This small molecule binds to this protein.
Small molecule (SMILES): N#Cc1ccc([C@H]2CCc3cncn32)c(F)c1

Sequence of chain 1.H:
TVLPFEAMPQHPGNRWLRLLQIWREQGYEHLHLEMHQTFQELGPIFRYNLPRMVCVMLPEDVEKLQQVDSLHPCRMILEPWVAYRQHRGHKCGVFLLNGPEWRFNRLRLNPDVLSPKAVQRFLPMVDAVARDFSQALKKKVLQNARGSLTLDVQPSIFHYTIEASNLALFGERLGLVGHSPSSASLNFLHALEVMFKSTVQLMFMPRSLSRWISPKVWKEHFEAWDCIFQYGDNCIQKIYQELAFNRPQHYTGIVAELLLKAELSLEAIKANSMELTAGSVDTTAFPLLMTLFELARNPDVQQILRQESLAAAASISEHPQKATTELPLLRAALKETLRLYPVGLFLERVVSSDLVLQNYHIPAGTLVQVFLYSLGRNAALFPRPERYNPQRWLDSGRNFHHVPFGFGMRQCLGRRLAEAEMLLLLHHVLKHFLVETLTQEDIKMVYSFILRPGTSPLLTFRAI

Binding-site contacts:
Ligand atom C09 contacts residue TRP93 of chain 1.H at 3.7 Å (hydrophobic).
Ligand atom C14 contacts residue HEM1 of chain 1.BA at 3.2 Å.
Ligand atom C16 contacts residue HEM1 of chain 1.BA at 3.2 Å.
Ligand atom C10 contacts residue THR295 of chain 1.H at 3.8 Å.
Ligand atom F08 contacts residue GLY291 of chain 1.H at 3.6 Å.
Ligand atom C02 contacts residue ARG97 of chain 1.H at 3.9 Å.
Ligand atom F08 contacts residue PHE208 of chain 1.H at 3.2 Å.
Ligand atom C09 contacts residue ALA290 of chain 1.H at 3.9 Å (hydrophobic).
Ligand atom C02 contacts residue GLU287 of chain 1.H at 3.6 Å.
Ligand atom C07 contacts residue GLY291 of chain 1.H at 3.4 Å.
Ligand atom C02 contacts residue TRP237 of chain 1.H at 3.9 Å (hydrophobic).
Ligand atom C06 contacts residue TRP93 of chain 1.H at 4.0 Å (hydrophobic).
Ligand atom C14 contacts residue PHE107 of chain 1.H at 4.0 Å (hydrophobic).
Ligand atom C11 contacts residue PHE464 of chain 1.H at 3.7 Å (hydrophobic).
Ligand atom N01 contacts residue ARG97 of chain 1.H at 3.0 Å (salt-bridge).
Ligand atom C02 contacts residue TRP93 of chain 1.H at 3.8 Å (hydrophobic).
Ligand atom N15 contacts residue HEM1 of chain 1.BA at 2.4 Å.
Ligand atom C04 contacts residue TRP93 of chain 1.H at 3.6 Å (hydrophobic).
Ligand atom C05 contacts residue TRP93 of chain 1.H at 4.0 Å (hydrophobic).
Ligand atom C09 contacts residue GLY291 of chain 1.H at 3.7 Å.
Ligand atom C03 contacts residue GLU287 of chain 1.H at 4.1 Å.
Ligand atom C11 contacts residue PHE208 of chain 1.H at 4.1 Å (hydrophobic).
Ligand atom C04 contacts residue GLU287 of chain 1.H at 4.0 Å.
Ligand atom N17 contacts residue THR295 of chain 1.H at 3.6 Å.
Ligand atom C12 contacts residue PHE464 of chain 1.H at 3.8 Å (hydrophobic).
Ligand atom C04 contacts residue PHE107 of chain 1.H at 4.0 Å (hydrophobic).
Ligand atom C13 contacts residue PHE107 of chain 1.H at 3.9 Å (hydrophobic).
Ligand atom C16 contacts residue THR295 of chain 1.H at 4.0 Å.
Ligand atom C02 contacts residue ALA290 of chain 1.H at 4.0 Å (hydrophobic).
Ligand atom C16 contacts residue GLY291 of chain 1.H at 3.8 Å.
Ligand atom F08 contacts residue ALA290 of chain 1.H at 3.9 Å.
Ligand atom C05 contacts residue PHE107 of chain 1.H at 3.9 Å (hydrophobic).
Ligand atom C03 contacts residue TRP93 of chain 1.H at 3.5 Å (hydrophobic).
Ligand atom C07 contacts residue TRP93 of chain 1.H at 3.8 Å (hydrophobic).
Ligand atom N01 contacts residue TRP237 of chain 1.H at 3.7 Å.
Ligand atom C05 contacts residue GLY291 of chain 1.H at 4.0 Å.
Ligand atom C06 contacts residue GLY291 of chain 1.H at 3.5 Å.
Ligand atom C13 contacts residue THR295 of chain 1.H at 3.8 Å.
Ligand atom C10 contacts residue GLY291 of chain 1.H at 4.0 Å.
Ligand atom N01 contacts residue GLU287 of chain 1.H at 3.3 Å.